A protein and the small-molecule ligand that binds it are described below.
Small molecule (SMILES): OC[C@H]1O[C@@H](O)[C@H](O)[C@@H](O)[C@@H]1O

Binding-site contacts:
Ligand atom C1 contacts residue TYR177 of chain 1.A at 1.4 Å (hydrophobic).
Ligand atom O2 contacts residue TYR177 of chain 1.A at 2.9 Å (h-bond).
Ligand atom C4 contacts residue GLN276 of chain 1.A at 3.9 Å.
Ligand atom C1 contacts residue TRP364 of chain 1.A at 4.2 Å (hydrophobic).
Ligand atom C4 contacts residue TRP364 of chain 1.A at 4.2 Å (hydrophobic).
Ligand atom O6 contacts residue GLN363 of chain 1.A at 3.7 Å.
Ligand atom O5 contacts residue TYR177 of chain 1.A at 2.3 Å (h-bond).
Ligand atom O4 contacts residue ALA275 of chain 1.A at 3.9 Å.
Ligand atom C3 contacts residue GLN276 of chain 1.A at 4.1 Å.
Ligand atom C5 contacts residue TYR177 of chain 1.A at 3.6 Å (hydrophobic).
Ligand atom C3 contacts residue ALA275 of chain 1.A at 4.4 Å (hydrophobic).
Ligand atom O3 contacts residue MET274 of chain 1.A at 3.5 Å (h-bond).
Ligand atom O3 contacts residue ALA275 of chain 1.A at 3.7 Å.
Ligand atom O5 contacts residue TRP364 of chain 1.A at 4.4 Å.
Ligand atom C3 contacts residue TYR177 of chain 1.A at 3.8 Å (hydrophobic).
Ligand atom O4 contacts residue TRP364 of chain 1.A at 3.6 Å.
Ligand atom O2 contacts residue TRP364 of chain 1.A at 4.3 Å.
Ligand atom C1 contacts residue BGC1 of chain 1.C at 4.3 Å.
Ligand atom O3 contacts residue GLN276 of chain 1.A at 3.0 Å (h-bond).
Ligand atom C3 contacts residue TRP364 of chain 1.A at 4.0 Å (hydrophobic).
Ligand atom O4 contacts residue GLN276 of chain 1.A at 3.5 Å (h-bond).
Ligand atom C2 contacts residue BGC1 of chain 1.C at 4.0 Å.
Ligand atom O4 contacts residue GLN363 of chain 1.A at 3.9 Å.
Ligand atom C5 contacts residue TRP364 of chain 1.A at 3.9 Å (hydrophobic).
Ligand atom C4 contacts residue TYR177 of chain 1.A at 4.2 Å (hydrophobic).
Ligand atom C2 contacts residue TYR177 of chain 1.A at 2.4 Å (hydrophobic).
Ligand atom O6 contacts residue TRP364 of chain 1.A at 4.1 Å.
Ligand atom O2 contacts residue BGC1 of chain 1.C at 2.9 Å (h-bond).

Sequence of chain 1.A:
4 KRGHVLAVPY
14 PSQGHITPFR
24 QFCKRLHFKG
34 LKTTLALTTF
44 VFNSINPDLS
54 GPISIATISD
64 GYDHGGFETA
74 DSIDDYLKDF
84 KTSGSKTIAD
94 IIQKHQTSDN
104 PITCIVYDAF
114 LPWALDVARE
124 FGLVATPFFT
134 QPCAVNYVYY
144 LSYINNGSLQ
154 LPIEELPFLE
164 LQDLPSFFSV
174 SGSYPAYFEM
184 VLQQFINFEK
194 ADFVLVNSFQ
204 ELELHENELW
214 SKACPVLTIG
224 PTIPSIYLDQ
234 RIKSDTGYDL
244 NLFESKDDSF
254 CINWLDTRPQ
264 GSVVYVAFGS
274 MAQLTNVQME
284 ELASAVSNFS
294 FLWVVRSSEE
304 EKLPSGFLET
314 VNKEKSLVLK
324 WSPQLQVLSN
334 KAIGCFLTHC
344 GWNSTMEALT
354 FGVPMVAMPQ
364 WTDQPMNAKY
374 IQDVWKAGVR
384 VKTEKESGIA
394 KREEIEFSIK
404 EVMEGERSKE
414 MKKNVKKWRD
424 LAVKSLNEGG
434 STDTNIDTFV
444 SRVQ